Binding-site contacts:
Ligand atom O1P contacts residue SER86 of chain 1.A at 2.6 Å (h-bond).
Ligand atom C6 contacts residue ARG12 of chain 1.A at 3.6 Å.
Ligand atom OD1 contacts residue LYS54 of chain 1.A at 2.8 Å (salt-bridge).
Ligand atom CA contacts residue HIS52 of chain 1.A at 3.0 Å.
Ligand atom CE1 contacts residue LYS54 of chain 1.A at 3.5 Å.
Ligand atom N contacts residue HIS52 of chain 1.A at 2.8 Å (h-bond).
Ligand atom P contacts residue ASN88 of chain 1.A at 3.5 Å.
Ligand atom O2P contacts residue ASN88 of chain 1.A at 3.4 Å (h-bond).
Ligand atom O2P contacts residue ARG31 of chain 1.A at 2.7 Å (salt-bridge).
Ligand atom O1P contacts residue SER35 of chain 1.A at 2.7 Å (h-bond).
Ligand atom CE1 contacts residue PHE46 of chain 1.A at 3.5 Å (hydrophobic).
Ligand atom P contacts residue SER35 of chain 1.A at 3.5 Å.
Ligand atom C contacts residue HIS52 of chain 1.A at 3.4 Å.
Ligand atom ND2 contacts residue LYS54 of chain 1.A at 2.8 Å (salt-bridge).
Ligand atom OH contacts residue SER86 of chain 1.A at 3.2 Å (h-bond).
Ligand atom CD2 contacts residue LYS54 of chain 1.A at 3.5 Å.
Ligand atom O3P contacts residue ARG31 of chain 1.A at 2.9 Å (salt-bridge).
Ligand atom O18 contacts residue ARG12 of chain 1.A at 2.7 Å (salt-bridge).
Ligand atom C1 contacts residue ARG12 of chain 1.A at 3.1 Å.
Ligand atom OD1 contacts residue PHE53 of chain 1.A at 3.2 Å.
Ligand atom P contacts residue SER86 of chain 1.A at 3.3 Å.
Ligand atom O2P contacts residue ARG87 of chain 1.A at 2.8 Å (salt-bridge).
Ligand atom O1P contacts residue ARG87 of chain 1.A at 3.4 Å (salt-bridge).
Ligand atom C2 contacts residue ARG12 of chain 1.A at 3.0 Å.
Ligand atom CD1 contacts residue LYS54 of chain 1.A at 3.3 Å.
Ligand atom O3P contacts residue ARG87 of chain 1.A at 2.6 Å (salt-bridge).
Ligand atom O1P contacts residue ASN88 of chain 1.A at 2.8 Å (h-bond).
Ligand atom CG contacts residue LYS54 of chain 1.A at 3.3 Å.
Ligand atom CD2 contacts residue HIS52 of chain 1.A at 3.5 Å.
Ligand atom O3P contacts residue SER41 of chain 1.A at 2.6 Å (h-bond).
Ligand atom CB contacts residue HIS52 of chain 1.A at 3.4 Å.
Ligand atom CD2 contacts residue PHE53 of chain 1.A at 3.4 Å (hydrophobic).
Ligand atom O3P contacts residue SER86 of chain 1.A at 3.4 Å.
Ligand atom OH contacts residue SER35 of chain 1.A at 3.4 Å (h-bond).
Ligand atom CD2 contacts residue PHE53 of chain 1.A at 3.6 Å (hydrophobic).
Ligand atom CB contacts residue HIS52 of chain 1.A at 3.5 Å.
Ligand atom ND2 contacts residue LEU65 of chain 1.A at 2.9 Å (h-bond).
Ligand atom O3P contacts residue SER33 of chain 1.A at 2.6 Å (h-bond).
Ligand atom O2P contacts residue ARG12 of chain 1.A at 3.0 Å (salt-bridge).
Ligand atom CD1 contacts residue GLN51 of chain 1.A at 3.3 Å.

This small molecule binds to this protein.
Small molecule (SMILES): C[C@@](Cc1ccc(OP(=O)(O)O)cc1)(NC(=O)[C@H](Cc1ccc(OP(=O)(O)O)cc1)NC(=O)OCc1cccc(N)c1)C(=O)N[C@@H](CC(N)=O)C(=O)O

Sequence of chain 1.A:
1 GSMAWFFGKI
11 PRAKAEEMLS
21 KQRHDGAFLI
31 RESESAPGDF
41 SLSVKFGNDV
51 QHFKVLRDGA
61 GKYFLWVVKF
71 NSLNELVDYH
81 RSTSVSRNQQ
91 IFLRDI